Binding-site contacts:
Ligand atom CA contacts residue GLN155 of chain 1.A at 4.1 Å.
Ligand atom O contacts residue BER1 of chain 1.D at 3.3 Å.
Ligand atom CD contacts residue TYR154 of chain 1.A at 4.3 Å (hydrophobic).
Ligand atom C contacts residue GLN155 of chain 1.A at 3.4 Å.
Ligand atom CB contacts residue TYR154 of chain 1.A at 3.4 Å (hydrophobic).
Ligand atom CD contacts residue GLN155 of chain 1.A at 4.2 Å.
Ligand atom OXT contacts residue TYR154 of chain 1.A at 4.4 Å.
Ligand atom OXT contacts residue BER1 of chain 1.D at 3.2 Å.
Ligand atom CG contacts residue TYR154 of chain 1.A at 3.8 Å (hydrophobic).
Ligand atom CA contacts residue TYR154 of chain 1.A at 3.4 Å (hydrophobic).
Ligand atom C contacts residue BER1 of chain 1.D at 3.6 Å.
Ligand atom O contacts residue TYR154 of chain 1.A at 3.6 Å.
Ligand atom N contacts residue GLN155 of chain 1.A at 3.3 Å (h-bond).
Ligand atom O contacts residue GLN155 of chain 1.A at 3.7 Å.
Ligand atom N contacts residue TYR154 of chain 1.A at 3.8 Å.
Ligand atom C contacts residue TYR154 of chain 1.A at 3.6 Å (hydrophobic).
Ligand atom OXT contacts residue GLN155 of chain 1.A at 3.2 Å (h-bond).

Sequence of chain 1.A:
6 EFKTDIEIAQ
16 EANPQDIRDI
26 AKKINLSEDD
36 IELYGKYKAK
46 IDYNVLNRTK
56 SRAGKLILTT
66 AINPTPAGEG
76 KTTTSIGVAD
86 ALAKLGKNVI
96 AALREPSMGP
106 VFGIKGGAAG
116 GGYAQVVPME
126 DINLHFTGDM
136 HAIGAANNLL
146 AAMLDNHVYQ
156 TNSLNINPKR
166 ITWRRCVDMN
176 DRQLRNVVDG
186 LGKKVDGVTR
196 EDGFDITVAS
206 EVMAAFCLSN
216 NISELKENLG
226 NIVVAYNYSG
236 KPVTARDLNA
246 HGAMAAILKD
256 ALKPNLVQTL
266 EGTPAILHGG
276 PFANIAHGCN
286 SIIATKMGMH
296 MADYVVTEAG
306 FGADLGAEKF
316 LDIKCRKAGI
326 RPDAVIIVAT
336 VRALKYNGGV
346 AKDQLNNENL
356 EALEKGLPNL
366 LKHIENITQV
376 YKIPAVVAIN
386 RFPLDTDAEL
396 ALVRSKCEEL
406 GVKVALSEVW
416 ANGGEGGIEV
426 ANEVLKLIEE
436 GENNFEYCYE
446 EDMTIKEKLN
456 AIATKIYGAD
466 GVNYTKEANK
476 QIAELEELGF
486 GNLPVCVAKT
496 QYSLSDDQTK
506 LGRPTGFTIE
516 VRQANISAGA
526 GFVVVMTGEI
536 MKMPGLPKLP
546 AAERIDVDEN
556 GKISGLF

The small molecule below binds the protein below.
Small molecule (SMILES): O=C(O)[C@@H]1CCCN1